Sequence of chain 1.B:
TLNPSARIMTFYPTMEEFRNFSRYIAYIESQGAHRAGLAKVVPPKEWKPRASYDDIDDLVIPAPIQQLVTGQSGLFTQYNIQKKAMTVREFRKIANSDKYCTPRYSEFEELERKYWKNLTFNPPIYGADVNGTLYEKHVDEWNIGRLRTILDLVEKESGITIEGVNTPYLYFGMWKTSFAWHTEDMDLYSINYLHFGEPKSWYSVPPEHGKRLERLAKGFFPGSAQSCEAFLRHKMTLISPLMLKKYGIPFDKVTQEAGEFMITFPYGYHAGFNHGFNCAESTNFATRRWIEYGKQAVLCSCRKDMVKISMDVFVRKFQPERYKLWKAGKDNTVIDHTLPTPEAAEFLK

This protein binds this small molecule.
Small molecule (SMILES): O=C(O)CC[C@@H](O)C(=O)O

Binding-site contacts:
Ligand atom O5 contacts residue TYR199 of chain 1.B at 4.2 Å.
Ligand atom O2 contacts residue NI1 of chain 1.G at 3.9 Å.
Ligand atom C1 contacts residue HIS298 of chain 1.B at 3.6 Å.
Ligand atom C1 contacts residue SER218 of chain 1.B at 3.6 Å.
Ligand atom O1 contacts residue HIS298 of chain 1.B at 2.8 Å (h-bond).
Ligand atom O2 contacts residue SER310 of chain 1.B at 4.0 Å.
Ligand atom C2 contacts residue TRP230 of chain 1.B at 3.7 Å (hydrophobic).
Ligand atom O3 contacts residue HIS210 of chain 1.B at 3.1 Å.
Ligand atom O4 contacts residue TYR199 of chain 1.B at 3.4 Å.
Ligand atom C1 contacts residue NI1 of chain 1.G at 2.9 Å.
Ligand atom C5 contacts residue TYR154 of chain 1.B at 3.1 Å (hydrophobic).
Ligand atom O5 contacts residue LYS228 of chain 1.B at 2.8 Å (salt-bridge).
Ligand atom O1 contacts residue NI1 of chain 1.G at 2.2 Å (h-bond).
Ligand atom O1 contacts residue ASN220 of chain 1.B at 4.0 Å.
Ligand atom O3 contacts residue PHE207 of chain 1.B at 3.9 Å.
Ligand atom O1 contacts residue THR292 of chain 1.B at 3.8 Å.
Ligand atom C3 contacts residue TRP230 of chain 1.B at 4.2 Å (hydrophobic).
Ligand atom O2 contacts residue TRP230 of chain 1.B at 3.7 Å.
Ligand atom C2 contacts residue ASN220 of chain 1.B at 3.8 Å.
Ligand atom C1 contacts residue TRP230 of chain 1.B at 3.6 Å (hydrophobic).
Ligand atom C5 contacts residue TYR199 of chain 1.B at 4.1 Å (hydrophobic).
Ligand atom O4 contacts residue TYR154 of chain 1.B at 2.7 Å (h-bond).
Ligand atom C5 contacts residue LYS228 of chain 1.B at 3.9 Å.
Ligand atom C2 contacts residue HIS298 of chain 1.B at 3.7 Å.
Ligand atom O2 contacts residue ASN220 of chain 1.B at 2.1 Å (h-bond).
Ligand atom C2 contacts residue PHE207 of chain 1.B at 4.1 Å (hydrophobic).
Ligand atom O3 contacts residue NI1 of chain 1.G at 2.3 Å (h-bond).
Ligand atom O5 contacts residue PHE207 of chain 1.B at 4.2 Å.
Ligand atom C1 contacts residue ASN220 of chain 1.B at 3.0 Å.
Ligand atom C5 contacts residue PHE207 of chain 1.B at 3.8 Å (hydrophobic).
Ligand atom O2 contacts residue SER218 of chain 1.B at 3.5 Å (h-bond).
Ligand atom O1 contacts residue TRP230 of chain 1.B at 4.1 Å.
Ligand atom O5 contacts residue TYR154 of chain 1.B at 3.0 Å (h-bond).
Ligand atom C4 contacts residue PHE207 of chain 1.B at 3.4 Å (hydrophobic).
Ligand atom O1 contacts residue SER218 of chain 1.B at 3.0 Å (h-bond).
Ligand atom O1 contacts residue GLU212 of chain 1.B at 3.2 Å (salt-bridge).
Ligand atom C3 contacts residue ASN220 of chain 1.B at 3.5 Å.
Ligand atom C2 contacts residue NI1 of chain 1.G at 3.1 Å.
Ligand atom O3 contacts residue HIS298 of chain 1.B at 3.4 Å (h-bond).
Ligand atom O4 contacts residue PHE207 of chain 1.B at 4.0 Å.